Binding-site contacts:
Ligand atom C8 contacts residue ASN528 of chain 1.C at 4.4 Å.
Ligand atom C2 contacts residue ASN528 of chain 1.C at 2.4 Å.
Ligand atom N2 contacts residue SER402 of chain 1.C at 4.0 Å.
Ligand atom N2 contacts residue ASN528 of chain 1.C at 2.8 Å (h-bond).
Ligand atom C3 contacts residue ASN528 of chain 1.C at 3.8 Å.
Ligand atom O5 contacts residue ASN528 of chain 1.C at 2.4 Å (h-bond).
Ligand atom O7 contacts residue SER402 of chain 1.C at 3.4 Å (h-bond).
Ligand atom C4 contacts residue ASN528 of chain 1.C at 4.2 Å.
Ligand atom C5 contacts residue ASN528 of chain 1.C at 3.7 Å.
Ligand atom C7 contacts residue SER402 of chain 1.C at 3.3 Å.
Ligand atom C7 contacts residue ASN528 of chain 1.C at 3.3 Å.
Ligand atom C1 contacts residue ASN528 of chain 1.C at 1.4 Å.
Ligand atom O3 contacts residue SER402 of chain 1.C at 3.8 Å.
Ligand atom C8 contacts residue SER527 of chain 1.C at 3.9 Å.
Ligand atom C8 contacts residue SER402 of chain 1.C at 3.1 Å.
Ligand atom C8 contacts residue ASP525 of chain 1.C at 3.5 Å.
Ligand atom C3 contacts residue SER402 of chain 1.C at 4.5 Å.
Ligand atom O7 contacts residue ASN528 of chain 1.C at 3.5 Å (h-bond).

Sequence of chain 1.C:
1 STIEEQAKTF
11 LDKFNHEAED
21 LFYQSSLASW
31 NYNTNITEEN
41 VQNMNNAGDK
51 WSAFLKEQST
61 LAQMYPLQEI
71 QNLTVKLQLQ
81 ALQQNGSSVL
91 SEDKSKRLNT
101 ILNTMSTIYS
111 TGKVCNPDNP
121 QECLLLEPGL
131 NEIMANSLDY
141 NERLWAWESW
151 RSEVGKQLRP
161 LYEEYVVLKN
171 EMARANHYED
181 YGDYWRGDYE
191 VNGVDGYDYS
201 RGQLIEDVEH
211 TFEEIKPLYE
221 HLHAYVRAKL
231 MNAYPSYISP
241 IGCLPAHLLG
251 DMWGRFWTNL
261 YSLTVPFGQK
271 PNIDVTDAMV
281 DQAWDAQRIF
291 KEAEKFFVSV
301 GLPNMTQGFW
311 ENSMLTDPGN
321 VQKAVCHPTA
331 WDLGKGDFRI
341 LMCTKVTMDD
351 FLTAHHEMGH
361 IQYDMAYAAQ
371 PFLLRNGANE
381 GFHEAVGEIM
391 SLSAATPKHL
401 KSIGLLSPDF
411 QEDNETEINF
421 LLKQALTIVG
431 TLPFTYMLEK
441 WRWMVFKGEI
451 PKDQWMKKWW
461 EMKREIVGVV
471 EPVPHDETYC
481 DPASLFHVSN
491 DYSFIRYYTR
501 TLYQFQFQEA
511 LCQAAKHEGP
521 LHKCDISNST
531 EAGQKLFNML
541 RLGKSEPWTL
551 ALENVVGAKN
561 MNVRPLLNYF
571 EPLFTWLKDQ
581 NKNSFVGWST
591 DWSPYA

A small-molecule ligand and the protein it binds are described below.
Small molecule (SMILES): CC(=O)N[C@@H]1[C@@H](O)[C@H](O)[C@@H](CO)O[C@H]1O